A protein and the small-molecule ligand that binds it are described below.
Small molecule (SMILES): CC[C@H](C)[C@H](NC(=O)[C@H](CC(N)=O)NC(=O)[C@H](CC(C)C)NC(=O)[C@H](CO)NC(=O)CNC(=O)[C@@H](N)CO)C(=O)NCC(=O)N[C@@H](CO)C(=O)N[C@@H](CC(C)C)C(=O)N[C@H](C=O)CCCCN

Binding-site contacts:
Ligand atom CA contacts residue SER231 of chain 1.A at 3.6 Å.
Ligand atom N contacts residue ASP229 of chain 1.A at 3.2 Å (salt-bridge).
Ligand atom CD1 contacts residue LEU27 of chain 1.A at 3.8 Å (hydrophobic).
Ligand atom CG contacts residue ARG35 of chain 1.A at 3.1 Å.
Ligand atom CE contacts residue VAL36 of chain 1.A at 3.7 Å (hydrophobic).
Ligand atom CE contacts residue ARG35 of chain 1.A at 3.8 Å.
Ligand atom CG2 contacts residue LEU31 of chain 1.A at 3.8 Å (hydrophobic).
Ligand atom CA contacts residue ASP229 of chain 1.A at 3.8 Å.
Ligand atom O contacts residue ARG34 of chain 1.A at 2.8 Å (salt-bridge).
Ligand atom C contacts residue SER231 of chain 1.A at 3.8 Å.
Ligand atom N contacts residue ASP229 of chain 1.A at 2.8 Å (salt-bridge).
Ligand atom CD1 contacts residue LYS28 of chain 1.A at 3.4 Å.
Ligand atom CB contacts residue ARG35 of chain 1.A at 3.4 Å.
Ligand atom CD2 contacts residue GLU20 of chain 1.A at 3.6 Å.
Ligand atom CA contacts residue ARG35 of chain 1.A at 3.8 Å.
Ligand atom O contacts residue ILE232 of chain 1.A at 3.6 Å (h-bond).
Ligand atom N contacts residue ARG34 of chain 1.A at 3.9 Å.
Ligand atom CB contacts residue VAL39 of chain 1.A at 3.8 Å (hydrophobic).
Ligand atom C contacts residue ARG34 of chain 1.A at 3.7 Å.
Ligand atom O contacts residue LEU4 of chain 1.A at 3.7 Å.
Ligand atom OG contacts residue ARG34 of chain 1.A at 3.7 Å.
Ligand atom CD1 contacts residue ILE230 of chain 1.A at 3.5 Å (hydrophobic).
Ligand atom OG contacts residue ASP229 of chain 1.A at 3.6 Å.
Ligand atom CG contacts residue ILE230 of chain 1.A at 3.6 Å (hydrophobic).
Ligand atom O contacts residue ARG6 of chain 1.A at 3.4 Å (salt-bridge).
Ligand atom CE contacts residue VAL37 of chain 1.A at 3.7 Å (hydrophobic).
Ligand atom CD1 contacts residue LEU31 of chain 1.A at 3.6 Å (hydrophobic).
Ligand atom O contacts residue ASN2 of chain 1.A at 3.8 Å.
Ligand atom CA contacts residue ARG6 of chain 1.A at 3.7 Å.
Ligand atom O contacts residue SER231 of chain 1.A at 3.2 Å.
Ligand atom N contacts residue ILE230 of chain 1.A at 3.1 Å (h-bond).
Ligand atom CB contacts residue ILE230 of chain 1.A at 3.6 Å (hydrophobic).
Ligand atom CD2 contacts residue SER24 of chain 1.A at 3.5 Å.
Ligand atom N contacts residue ARG34 of chain 1.A at 3.4 Å (salt-bridge).
Ligand atom CD1 contacts residue LEU27 of chain 1.A at 3.6 Å (hydrophobic).
Ligand atom N contacts residue ARG34 of chain 1.A at 3.7 Å.
Ligand atom NZ contacts residue THR217 of chain 1.A at 3.8 Å.
Ligand atom C contacts residue ASP229 of chain 1.A at 3.8 Å.
Ligand atom CA contacts residue ASP229 of chain 1.A at 3.6 Å.
Ligand atom CB contacts residue SER24 of chain 1.A at 3.8 Å.

Sequence of chain 1.A:
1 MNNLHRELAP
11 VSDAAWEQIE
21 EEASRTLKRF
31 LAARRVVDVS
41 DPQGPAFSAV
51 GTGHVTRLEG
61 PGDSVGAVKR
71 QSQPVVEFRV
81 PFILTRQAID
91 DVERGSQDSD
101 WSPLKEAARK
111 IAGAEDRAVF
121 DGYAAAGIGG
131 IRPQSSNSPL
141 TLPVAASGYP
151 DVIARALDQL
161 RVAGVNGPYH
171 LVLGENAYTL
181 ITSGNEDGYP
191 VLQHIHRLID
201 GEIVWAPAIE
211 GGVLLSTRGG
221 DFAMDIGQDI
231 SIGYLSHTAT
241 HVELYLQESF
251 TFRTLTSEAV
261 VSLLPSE